Sequence of chain 26.A:
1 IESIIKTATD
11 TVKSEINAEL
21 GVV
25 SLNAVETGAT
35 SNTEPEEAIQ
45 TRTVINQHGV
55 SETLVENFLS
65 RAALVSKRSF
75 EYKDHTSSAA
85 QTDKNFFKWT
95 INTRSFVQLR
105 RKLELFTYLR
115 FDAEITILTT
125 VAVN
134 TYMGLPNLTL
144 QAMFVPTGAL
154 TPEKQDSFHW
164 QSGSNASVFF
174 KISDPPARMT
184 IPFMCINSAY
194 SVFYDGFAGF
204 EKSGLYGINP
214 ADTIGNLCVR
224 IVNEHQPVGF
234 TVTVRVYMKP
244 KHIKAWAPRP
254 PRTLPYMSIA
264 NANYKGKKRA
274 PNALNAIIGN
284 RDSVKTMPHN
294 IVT

A protein and the small-molecule ligand that binds it are described below.
Small molecule (SMILES): CC(=O)N[C@@H]1[C@@H](O)[C@H](O[C@@H]2O[C@H](CO[C@]3(C(=O)O)C[C@H](O)[C@@H](NC(C)=O)[C@H]([C@H](O)[C@H](O)CO)O3)[C@H](O)[C@H](O)[C@H]2O)[C@@H](CO)O[C@H]1O

Sequence of chain 26.B:
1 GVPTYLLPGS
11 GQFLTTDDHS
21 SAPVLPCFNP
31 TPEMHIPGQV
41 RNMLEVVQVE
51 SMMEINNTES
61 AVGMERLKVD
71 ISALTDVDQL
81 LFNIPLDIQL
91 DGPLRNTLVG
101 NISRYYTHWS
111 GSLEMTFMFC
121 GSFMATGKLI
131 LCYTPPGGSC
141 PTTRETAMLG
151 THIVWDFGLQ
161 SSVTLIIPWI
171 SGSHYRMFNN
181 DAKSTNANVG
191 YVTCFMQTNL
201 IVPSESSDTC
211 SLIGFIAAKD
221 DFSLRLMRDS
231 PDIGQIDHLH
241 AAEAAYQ

Binding-site contacts:
Ligand atom O7 contacts residue PRO274 of chain 26.A at 3.5 Å.
Ligand atom N5 contacts residue PRO231 of chain 26.B at 2.6 Å (h-bond).
Ligand atom C1 contacts residue ARG104 of chain 26.B at 3.4 Å.
Ligand atom O4 contacts residue ARG95 of chain 26.B at 3.3 Å (salt-bridge).
Ligand atom O6 contacts residue ASP91 of chain 26.B at 3.2 Å.
Ligand atom O10 contacts residue ASN275 of chain 26.A at 2.7 Å (h-bond).
Ligand atom C10 contacts residue PRO231 of chain 26.B at 3.5 Å (hydrophobic).
Ligand atom C11 contacts residue GLY234 of chain 26.B at 3.7 Å.
Ligand atom C5 contacts residue PRO231 of chain 26.B at 3.4 Å (hydrophobic).
Ligand atom O3 contacts residue PRO274 of chain 26.A at 3.6 Å.
Ligand atom C11 contacts residue ILE233 of chain 26.B at 3.5 Å (hydrophobic).
Ligand atom N5 contacts residue ASN275 of chain 26.A at 3.5 Å (h-bond).
Ligand atom C4 contacts residue ARG104 of chain 26.B at 3.7 Å.
Ligand atom O6 contacts residue PRO274 of chain 26.A at 3.8 Å.
Ligand atom C8 contacts residue ASN180 of chain 26.B at 3.0 Å.
Ligand atom O4 contacts residue PRO231 of chain 26.B at 3.8 Å.
Ligand atom C10 contacts residue ASN275 of chain 26.A at 3.2 Å.
Ligand atom C4 contacts residue ASP232 of chain 26.B at 3.5 Å.
Ligand atom C4 contacts residue PRO231 of chain 26.B at 3.4 Å (hydrophobic).
Ligand atom O1B contacts residue ASP91 of chain 26.B at 3.8 Å.
Ligand atom C5 contacts residue ASN275 of chain 26.A at 3.5 Å.
Ligand atom C11 contacts residue ASP232 of chain 26.B at 3.4 Å.
Ligand atom C10 contacts residue LYS270 of chain 26.A at 3.6 Å.
Ligand atom O4 contacts residue ASP232 of chain 26.B at 2.9 Å (salt-bridge).
Ligand atom C10 contacts residue ASP232 of chain 26.B at 3.6 Å.
Ligand atom O3 contacts residue GLY282 of chain 26.A at 3.3 Å.
Ligand atom C4 contacts residue ASN275 of chain 26.A at 3.7 Å.
Ligand atom C4 contacts residue PRO274 of chain 26.A at 3.8 Å (hydrophobic).
Ligand atom C7 contacts residue ASN180 of chain 26.B at 3.5 Å.
Ligand atom O1B contacts residue ARG104 of chain 26.B at 2.4 Å (salt-bridge).
Ligand atom C3 contacts residue ARG95 of chain 26.B at 3.8 Å.
Ligand atom C3 contacts residue PRO274 of chain 26.A at 3.7 Å (hydrophobic).
Ligand atom O7 contacts residue ASN180 of chain 26.B at 3.2 Å (h-bond).
Ligand atom O10 contacts residue LYS270 of chain 26.A at 3.0 Å (salt-bridge).
Ligand atom O4 contacts residue ASP91 of chain 26.B at 2.4 Å (salt-bridge).
Ligand atom O7 contacts residue LYS270 of chain 26.A at 3.4 Å (salt-bridge).
Ligand atom C11 contacts residue PRO231 of chain 26.B at 3.5 Å (hydrophobic).
Ligand atom C3 contacts residue ARG104 of chain 26.B at 3.8 Å.
Ligand atom O4 contacts residue ASN275 of chain 26.A at 2.8 Å (h-bond).
Ligand atom C4 contacts residue ASP91 of chain 26.B at 3.4 Å.